A small-molecule ligand and the protein it binds are described below.
Small molecule (SMILES): CC(=O)N[C@H]1[C@H](O[C@H]2[C@H](O)[C@@H](NC(C)=O)CO[C@@H]2CO)O[C@H](CO)[C@@H](O)[C@@H]1O

Binding-site contacts:
Ligand atom C1 contacts residue ASN204 of chain 1.E at 1.5 Å.
Ligand atom C2 contacts residue ASN204 of chain 1.E at 2.5 Å.
Ligand atom O7 contacts residue ASN204 of chain 1.E at 3.2 Å (h-bond).
Ligand atom C4 contacts residue ASN204 of chain 1.E at 4.2 Å.
Ligand atom C8 contacts residue SER244 of chain 1.E at 3.9 Å.
Ligand atom C5 contacts residue ASN204 of chain 1.E at 3.7 Å.
Ligand atom C2 contacts residue THR206 of chain 1.E at 3.9 Å.
Ligand atom C8 contacts residue GLY205 of chain 1.E at 4.4 Å.
Ligand atom O5 contacts residue ASN204 of chain 1.E at 2.4 Å (h-bond).
Ligand atom C3 contacts residue ASN204 of chain 1.E at 3.8 Å.
Ligand atom C8 contacts residue TRP66 of chain 1.E at 3.8 Å (hydrophobic).
Ligand atom C8 contacts residue ASN204 of chain 1.E at 3.2 Å.
Ligand atom C1 contacts residue THR206 of chain 1.E at 4.4 Å.
Ligand atom C7 contacts residue THR206 of chain 1.E at 3.5 Å.
Ligand atom C7 contacts residue ASN204 of chain 1.E at 3.2 Å.
Ligand atom C8 contacts residue THR206 of chain 1.E at 3.2 Å.
Ligand atom N2 contacts residue THR206 of chain 1.E at 2.8 Å (h-bond).
Ligand atom O3 contacts residue THR206 of chain 1.E at 3.9 Å.
Ligand atom C3 contacts residue THR206 of chain 1.E at 3.9 Å.
Ligand atom N2 contacts residue ASN204 of chain 1.E at 2.9 Å (h-bond).

Sequence of chain 1.E:
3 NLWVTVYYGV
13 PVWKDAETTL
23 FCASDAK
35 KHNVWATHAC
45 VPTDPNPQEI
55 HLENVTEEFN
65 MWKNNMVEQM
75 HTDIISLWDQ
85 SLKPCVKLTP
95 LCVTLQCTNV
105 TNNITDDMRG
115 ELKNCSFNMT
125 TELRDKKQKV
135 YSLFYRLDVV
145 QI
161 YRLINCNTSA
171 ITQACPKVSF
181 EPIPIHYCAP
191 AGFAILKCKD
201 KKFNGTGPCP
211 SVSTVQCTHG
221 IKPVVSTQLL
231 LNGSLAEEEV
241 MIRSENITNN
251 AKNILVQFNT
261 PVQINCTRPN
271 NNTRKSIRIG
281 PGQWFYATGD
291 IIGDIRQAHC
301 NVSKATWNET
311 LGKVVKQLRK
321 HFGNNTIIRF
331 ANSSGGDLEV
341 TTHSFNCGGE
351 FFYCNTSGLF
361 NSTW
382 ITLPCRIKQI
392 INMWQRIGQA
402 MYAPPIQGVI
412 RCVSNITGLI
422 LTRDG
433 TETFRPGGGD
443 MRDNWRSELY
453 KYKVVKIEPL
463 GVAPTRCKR